Sequence of chain 1.E:
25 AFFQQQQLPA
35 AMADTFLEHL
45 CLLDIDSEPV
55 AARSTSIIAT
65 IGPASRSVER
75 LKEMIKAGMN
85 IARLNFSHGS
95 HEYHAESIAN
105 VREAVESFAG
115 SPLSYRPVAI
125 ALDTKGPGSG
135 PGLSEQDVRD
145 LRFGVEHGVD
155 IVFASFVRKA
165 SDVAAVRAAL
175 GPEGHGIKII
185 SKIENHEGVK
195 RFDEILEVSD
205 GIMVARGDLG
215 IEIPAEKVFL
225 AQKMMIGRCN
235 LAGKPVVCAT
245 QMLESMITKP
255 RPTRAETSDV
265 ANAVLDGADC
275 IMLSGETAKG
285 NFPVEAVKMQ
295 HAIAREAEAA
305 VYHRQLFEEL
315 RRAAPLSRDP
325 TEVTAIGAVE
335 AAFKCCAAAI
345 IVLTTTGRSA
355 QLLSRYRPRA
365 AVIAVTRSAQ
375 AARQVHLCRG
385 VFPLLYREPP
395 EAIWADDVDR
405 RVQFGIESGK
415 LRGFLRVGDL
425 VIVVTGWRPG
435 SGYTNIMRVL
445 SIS

A protein and the small-molecule ligand that binds it are described below.
Small molecule (SMILES): O=P(O)(O)OC[C@H]1O[C@](O)(COP(=O)(O)O)[C@@H](O)[C@@H]1O

Binding-site contacts:
Ligand atom O5 contacts residue LEU347 of chain 1.E at 3.7 Å.
Ligand atom O3 contacts residue TRP398 of chain 1.E at 3.6 Å.
Ligand atom C3 contacts residue GLY434 of chain 1.E at 3.5 Å.
Ligand atom O4 contacts residue GLY436 of chain 1.E at 3.7 Å.
Ligand atom O6P contacts residue GLY436 of chain 1.E at 2.9 Å (h-bond).
Ligand atom C5 contacts residue GLY434 of chain 1.E at 3.4 Å.
Ligand atom C4 contacts residue GLY434 of chain 1.E at 3.4 Å.
Ligand atom P2 contacts residue SER435 of chain 1.E at 3.5 Å.
Ligand atom O5P contacts residue SER435 of chain 1.E at 2.7 Å (h-bond).
Ligand atom C6 contacts residue THR438 of chain 1.E at 3.5 Å.
Ligand atom O2 contacts residue LEU347 of chain 1.E at 3.5 Å.
Ligand atom O4 contacts residue GLY434 of chain 1.E at 2.6 Å (h-bond).
Ligand atom O3P contacts residue TRP398 of chain 1.E at 2.8 Å (h-bond).
Ligand atom P1 contacts residue ARG405 of chain 1.E at 3.6 Å.
Ligand atom C6 contacts residue LEU347 of chain 1.E at 3.5 Å (hydrophobic).
Ligand atom O1P contacts residue ARG405 of chain 1.E at 2.8 Å (salt-bridge).
Ligand atom O6 contacts residue THR349 of chain 1.E at 3.0 Å (h-bond).
Ligand atom P2 contacts residue SER353 of chain 1.E at 3.6 Å.
Ligand atom O2P contacts residue GLY434 of chain 1.E at 2.8 Å (h-bond).
Ligand atom O2 contacts residue GLY430 of chain 1.E at 3.5 Å (h-bond).
Ligand atom C3 contacts residue ARG432 of chain 1.E at 3.3 Å.
Ligand atom O3P contacts residue ARG405 of chain 1.E at 2.9 Å (salt-bridge).
Ligand atom O5P contacts residue THR350 of chain 1.E at 2.7 Å (h-bond).
Ligand atom O3 contacts residue GLY430 of chain 1.E at 3.1 Å.
Ligand atom P2 contacts residue THR349 of chain 1.E at 3.6 Å.
Ligand atom C6 contacts residue SER353 of chain 1.E at 3.7 Å.
Ligand atom O2P contacts residue PRO433 of chain 1.E at 3.6 Å.
Ligand atom O5P contacts residue THR348 of chain 1.E at 3.7 Å.
Ligand atom O6P contacts residue SER435 of chain 1.E at 3.1 Å (h-bond).
Ligand atom O3 contacts residue ARG432 of chain 1.E at 2.7 Å (salt-bridge).
Ligand atom O4P contacts residue THR348 of chain 1.E at 2.5 Å (h-bond).
Ligand atom O4P contacts residue ARG352 of chain 1.E at 3.8 Å.
Ligand atom O6 contacts residue THR348 of chain 1.E at 3.6 Å.
Ligand atom O4P contacts residue SER353 of chain 1.E at 2.8 Å (h-bond).
Ligand atom P2 contacts residue THR348 of chain 1.E at 3.5 Å.
Ligand atom O5P contacts residue THR349 of chain 1.E at 3.3 Å (h-bond).
Ligand atom O6P contacts residue SER353 of chain 1.E at 3.6 Å.
Ligand atom O4 contacts residue TYR437 of chain 1.E at 2.8 Å (h-bond).
Ligand atom O4 contacts residue THR438 of chain 1.E at 3.5 Å (h-bond).
Ligand atom O1 contacts residue GLY434 of chain 1.E at 3.7 Å.